Binding-site contacts:
Ligand atom O4 contacts residue LEU83 of chain 1.A at 3.5 Å.
Ligand atom O5' contacts residue ARG81 of chain 1.A at 3.0 Å (salt-bridge).
Ligand atom C2 contacts residue TYR109 of chain 1.A at 3.9 Å (hydrophobic).
Ligand atom C4 contacts residue LEU83 of chain 1.A at 3.8 Å (hydrophobic).
Ligand atom C5' contacts residue ARG81 of chain 1.A at 4.0 Å.
Ligand atom C5 contacts residue LEU83 of chain 1.A at 4.0 Å (hydrophobic).
Ligand atom O5P contacts residue ARG35 of chain 1.A at 2.8 Å (salt-bridge).
Ligand atom O1P contacts residue TYR79 of chain 1.A at 3.5 Å (h-bond).
Ligand atom P1 contacts residue LYS78 of chain 1.A at 3.8 Å.
Ligand atom C5' contacts residue TYR107 of chain 1.A at 3.5 Å (hydrophobic).
Ligand atom O1P contacts residue LYS78 of chain 1.A at 2.7 Å (salt-bridge).
Ligand atom N3 contacts residue TYR109 of chain 1.A at 3.5 Å.
Ligand atom C3' contacts residue TYR107 of chain 1.A at 3.9 Å (hydrophobic).
Ligand atom O5P contacts residue CA1 of chain 1.C at 3.2 Å.
Ligand atom O2P contacts residue TYR79 of chain 1.A at 2.5 Å (h-bond).
Ligand atom C4' contacts residue ARG81 of chain 1.A at 3.9 Å.
Ligand atom C2' contacts residue TYR107 of chain 1.A at 3.9 Å (hydrophobic).
Ligand atom O5P contacts residue ASP40 of chain 1.A at 3.3 Å (salt-bridge).
Ligand atom O4 contacts residue TYR109 of chain 1.A at 3.8 Å.
Ligand atom P1 contacts residue TYR79 of chain 1.A at 3.6 Å.
Ligand atom C6 contacts residue ARG81 of chain 1.A at 4.1 Å.
Ligand atom C5M contacts residue GLU36 of chain 1.A at 4.0 Å.
Ligand atom O4' contacts residue ARG81 of chain 1.A at 3.1 Å (salt-bridge).
Ligand atom N3 contacts residue LEU83 of chain 1.A at 3.6 Å.
Ligand atom C5 contacts residue TYR107 of chain 1.A at 4.1 Å (hydrophobic).
Ligand atom C2 contacts residue ASP77 of chain 1.A at 4.0 Å.
Ligand atom O2 contacts residue ASP77 of chain 1.A at 3.9 Å.
Ligand atom O4P contacts residue ARG35 of chain 1.A at 3.0 Å (salt-bridge).
Ligand atom O4P contacts residue ARG81 of chain 1.A at 2.8 Å (salt-bridge).
Ligand atom C5M contacts residue ARG35 of chain 1.A at 3.7 Å.
Ligand atom P2 contacts residue ARG81 of chain 1.A at 3.9 Å.
Ligand atom C5M contacts residue TYR107 of chain 1.A at 3.7 Å (hydrophobic).
Ligand atom C4 contacts residue TYR109 of chain 1.A at 3.6 Å (hydrophobic).
Ligand atom O2 contacts residue TYR109 of chain 1.A at 4.0 Å.
Ligand atom C2' contacts residue TYR109 of chain 1.A at 3.5 Å (hydrophobic).
Ligand atom P2 contacts residue ARG35 of chain 1.A at 3.6 Å.
Ligand atom O5' contacts residue ARG35 of chain 1.A at 3.7 Å.
Ligand atom O4 contacts residue LEU37 of chain 1.A at 3.7 Å.
Ligand atom O5P contacts residue TYR107 of chain 1.A at 4.1 Å.
Ligand atom O3' contacts residue LYS78 of chain 1.A at 3.6 Å (salt-bridge).

Sequence of chain 1.A:
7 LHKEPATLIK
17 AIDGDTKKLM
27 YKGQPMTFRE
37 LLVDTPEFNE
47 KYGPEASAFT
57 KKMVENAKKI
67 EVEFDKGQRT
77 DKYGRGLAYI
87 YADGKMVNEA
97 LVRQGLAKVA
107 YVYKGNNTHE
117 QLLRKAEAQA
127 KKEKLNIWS

A protein and the small-molecule ligand that binds it are described below.
Small molecule (SMILES): Cc1cn([C@H]2C[C@H](OP(=O)(O)O)[C@@H](COP(=O)(O)O)O2)c(=O)[nH]c1=O